The small molecule below binds the protein below.
Small molecule (SMILES): CC(=O)N[C@@H]1[C@@H](O)[C@H](O)[C@@H](CO)O[C@H]1O

Sequence of chain 1.C:
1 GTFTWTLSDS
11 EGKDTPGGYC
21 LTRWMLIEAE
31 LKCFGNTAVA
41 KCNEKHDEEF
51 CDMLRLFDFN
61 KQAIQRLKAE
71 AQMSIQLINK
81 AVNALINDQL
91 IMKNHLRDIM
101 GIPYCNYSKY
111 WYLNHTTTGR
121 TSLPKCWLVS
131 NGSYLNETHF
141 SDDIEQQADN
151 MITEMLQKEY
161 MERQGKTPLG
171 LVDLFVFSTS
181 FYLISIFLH

Binding-site contacts:
Ligand atom C5 contacts residue ASN136 of chain 1.C at 3.7 Å.
Ligand atom O7 contacts residue ASN136 of chain 1.C at 3.7 Å.
Ligand atom C7 contacts residue ASN136 of chain 1.C at 3.5 Å.
Ligand atom O7 contacts residue HIS139 of chain 1.C at 3.1 Å.
Ligand atom O6 contacts residue ASN136 of chain 1.C at 4.4 Å.
Ligand atom C4 contacts residue ASN136 of chain 1.C at 4.2 Å.
Ligand atom C1 contacts residue ASN136 of chain 1.C at 1.4 Å.
Ligand atom C8 contacts residue HIS139 of chain 1.C at 3.7 Å.
Ligand atom C2 contacts residue ASN136 of chain 1.C at 2.5 Å.
Ligand atom C3 contacts residue ASN136 of chain 1.C at 3.8 Å.
Ligand atom C7 contacts residue HIS139 of chain 1.C at 3.6 Å.
Ligand atom N2 contacts residue ASN136 of chain 1.C at 2.9 Å (h-bond).
Ligand atom O5 contacts residue ASN136 of chain 1.C at 2.4 Å (h-bond).